The small molecule below binds the protein below.
Small molecule (SMILES): CC(=O)N[C@@H]1[C@@H](O)[C@H](O)[C@@H](CO)O[C@H]1O

Sequence of chain 1.C:
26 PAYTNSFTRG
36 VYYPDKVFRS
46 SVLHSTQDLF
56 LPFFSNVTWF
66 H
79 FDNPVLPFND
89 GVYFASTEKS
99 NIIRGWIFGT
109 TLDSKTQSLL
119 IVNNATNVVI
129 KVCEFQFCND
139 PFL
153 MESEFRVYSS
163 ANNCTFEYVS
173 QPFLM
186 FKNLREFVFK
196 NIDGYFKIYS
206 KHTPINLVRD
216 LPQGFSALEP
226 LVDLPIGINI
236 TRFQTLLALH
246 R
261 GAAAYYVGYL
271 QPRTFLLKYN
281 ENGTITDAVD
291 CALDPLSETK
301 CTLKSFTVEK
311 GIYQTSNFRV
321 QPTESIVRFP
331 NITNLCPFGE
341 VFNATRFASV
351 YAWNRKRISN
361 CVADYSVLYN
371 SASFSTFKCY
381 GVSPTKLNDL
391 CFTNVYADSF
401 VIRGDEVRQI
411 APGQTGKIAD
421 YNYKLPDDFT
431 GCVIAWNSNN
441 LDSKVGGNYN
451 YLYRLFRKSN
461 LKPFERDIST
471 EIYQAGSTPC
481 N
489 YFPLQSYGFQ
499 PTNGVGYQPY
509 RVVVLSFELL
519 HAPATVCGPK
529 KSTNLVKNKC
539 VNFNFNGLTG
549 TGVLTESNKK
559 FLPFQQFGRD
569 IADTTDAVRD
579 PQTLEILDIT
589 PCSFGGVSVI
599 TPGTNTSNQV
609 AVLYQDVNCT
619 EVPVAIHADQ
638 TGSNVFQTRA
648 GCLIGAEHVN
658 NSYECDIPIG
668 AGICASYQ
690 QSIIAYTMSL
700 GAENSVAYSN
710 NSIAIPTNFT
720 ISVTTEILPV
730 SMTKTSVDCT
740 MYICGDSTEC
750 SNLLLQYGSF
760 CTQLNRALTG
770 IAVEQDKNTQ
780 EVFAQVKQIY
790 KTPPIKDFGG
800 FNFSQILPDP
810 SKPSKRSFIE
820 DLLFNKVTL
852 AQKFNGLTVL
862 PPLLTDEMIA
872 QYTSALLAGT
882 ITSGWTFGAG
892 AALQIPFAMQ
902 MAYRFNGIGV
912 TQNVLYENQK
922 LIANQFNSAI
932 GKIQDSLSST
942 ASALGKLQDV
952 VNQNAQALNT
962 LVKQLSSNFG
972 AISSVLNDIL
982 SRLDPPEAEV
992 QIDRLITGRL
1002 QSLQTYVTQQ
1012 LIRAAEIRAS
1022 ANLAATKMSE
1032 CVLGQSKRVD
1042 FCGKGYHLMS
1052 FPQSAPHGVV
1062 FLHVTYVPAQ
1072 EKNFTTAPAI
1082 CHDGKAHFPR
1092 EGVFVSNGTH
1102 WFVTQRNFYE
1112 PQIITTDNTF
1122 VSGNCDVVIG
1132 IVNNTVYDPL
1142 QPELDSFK

Binding-site contacts:
Ligand atom C3 contacts residue ASN1074 of chain 1.C at 3.8 Å.
Ligand atom C2 contacts residue ASN1074 of chain 1.C at 2.5 Å.
Ligand atom O5 contacts residue ASN1074 of chain 1.C at 2.4 Å (h-bond).
Ligand atom C8 contacts residue ASN1074 of chain 1.C at 4.1 Å.
Ligand atom N2 contacts residue ASN1074 of chain 1.C at 2.9 Å (h-bond).
Ligand atom C5 contacts residue ASN1074 of chain 1.C at 3.6 Å.
Ligand atom C1 contacts residue ASN1074 of chain 1.C at 1.4 Å.
Ligand atom C7 contacts residue ASN1074 of chain 1.C at 3.8 Å.
Ligand atom C4 contacts residue ASN1074 of chain 1.C at 4.2 Å.
Ligand atom O7 contacts residue ALA706 of chain 1.C at 4.5 Å.